Binding-site contacts:
Ligand atom C3 contacts residue ASN313 of chain 1.B at 3.7 Å.
Ligand atom C5 contacts residue ASN313 of chain 1.B at 3.7 Å.
Ligand atom O7 contacts residue ASN313 of chain 1.B at 2.8 Å (h-bond).
Ligand atom C1 contacts residue ASN313 of chain 1.B at 1.4 Å.
Ligand atom N2 contacts residue ASN313 of chain 1.B at 3.1 Å (h-bond).
Ligand atom C2 contacts residue ASN313 of chain 1.B at 2.4 Å.
Ligand atom O5 contacts residue ASN313 of chain 1.B at 2.4 Å (h-bond).
Ligand atom C7 contacts residue ASN313 of chain 1.B at 3.2 Å.
Ligand atom C4 contacts residue ASN313 of chain 1.B at 4.1 Å.

A protein and the small-molecule ligand that binds it are described below.
Small molecule (SMILES): CC(=O)N[C@@H]1[C@@H](O)[C@H](O)[C@@H](CO)O[C@H]1O

Sequence of chain 1.B:
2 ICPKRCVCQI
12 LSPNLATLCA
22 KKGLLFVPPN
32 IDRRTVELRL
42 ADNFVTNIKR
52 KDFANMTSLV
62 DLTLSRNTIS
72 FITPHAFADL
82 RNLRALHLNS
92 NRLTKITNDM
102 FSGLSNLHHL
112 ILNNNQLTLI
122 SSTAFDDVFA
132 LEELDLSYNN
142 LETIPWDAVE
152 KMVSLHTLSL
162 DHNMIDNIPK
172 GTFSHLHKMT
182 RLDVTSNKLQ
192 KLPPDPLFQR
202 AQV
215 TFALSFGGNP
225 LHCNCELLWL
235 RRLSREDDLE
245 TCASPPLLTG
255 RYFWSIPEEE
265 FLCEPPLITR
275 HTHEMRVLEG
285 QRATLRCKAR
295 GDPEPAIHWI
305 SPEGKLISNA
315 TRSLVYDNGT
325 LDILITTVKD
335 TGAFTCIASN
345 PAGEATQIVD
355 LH